The small molecule below binds the protein below.
Small molecule (SMILES): CC(=O)N[C@H]1[C@H](O[C@H]2[C@H](O)[C@@H](NC(C)=O)CO[C@@H]2CO)O[C@H](CO)[C@@H](O[C@@H]2O[C@H](CO)[C@@H](O)[C@H](O)[C@@H]2O)[C@@H]1O

Binding-site contacts:
Ligand atom O6 contacts residue SER80 of chain 3.A at 4.3 Å.
Ligand atom N2 contacts residue ASN78 of chain 3.A at 3.0 Å (h-bond).
Ligand atom C5 contacts residue GLY141 of chain 3.A at 4.1 Å.
Ligand atom C7 contacts residue ARG140 of chain 3.A at 4.2 Å.
Ligand atom C1 contacts residue HIS108 of chain 3.A at 4.2 Å.
Ligand atom C2 contacts residue HIS108 of chain 3.A at 4.2 Å.
Ligand atom N2 contacts residue HIS108 of chain 3.A at 4.3 Å.
Ligand atom O6 contacts residue GLY141 of chain 3.A at 4.1 Å.
Ligand atom O6 contacts residue ASN78 of chain 3.A at 4.3 Å.
Ligand atom O6 contacts residue GLN110 of chain 3.A at 3.9 Å.
Ligand atom O7 contacts residue HIS108 of chain 3.A at 3.3 Å.
Ligand atom C8 contacts residue ASP99 of chain 3.A at 3.5 Å.
Ligand atom C8 contacts residue ARG140 of chain 3.A at 3.9 Å.
Ligand atom O5 contacts residue GLY141 of chain 3.A at 4.1 Å.
Ligand atom C7 contacts residue HIS108 of chain 3.A at 3.8 Å.
Ligand atom C6 contacts residue ASN78 of chain 3.A at 4.2 Å.
Ligand atom C3 contacts residue ASN78 of chain 3.A at 3.5 Å.
Ligand atom N2 contacts residue ASP99 of chain 3.A at 4.1 Å.
Ligand atom C3 contacts residue GLY141 of chain 3.A at 4.5 Å.
Ligand atom O5 contacts residue HIS108 of chain 3.A at 4.3 Å.
Ligand atom N2 contacts residue VAL143 of chain 3.A at 4.3 Å.
Ligand atom C5 contacts residue ASN78 of chain 3.A at 3.2 Å.
Ligand atom C8 contacts residue VAL143 of chain 3.A at 4.0 Å (hydrophobic).
Ligand atom C4 contacts residue ASN78 of chain 3.A at 3.9 Å.
Ligand atom C1 contacts residue GLY141 of chain 3.A at 3.5 Å.
Ligand atom C2 contacts residue ASN78 of chain 3.A at 2.3 Å.
Ligand atom O5 contacts residue ASN78 of chain 3.A at 1.8 Å (h-bond).
Ligand atom C7 contacts residue ASP99 of chain 3.A at 4.4 Å.
Ligand atom C6 contacts residue GLN110 of chain 3.A at 4.4 Å.
Ligand atom O7 contacts residue ARG140 of chain 3.A at 3.7 Å.
Ligand atom C7 contacts residue VAL143 of chain 3.A at 4.5 Å (hydrophobic).
Ligand atom C7 contacts residue ASN78 of chain 3.A at 3.8 Å.
Ligand atom O7 contacts residue ASN78 of chain 3.A at 4.0 Å.
Ligand atom C1 contacts residue ASN78 of chain 3.A at 1.3 Å.

Sequence of chain 3.A:
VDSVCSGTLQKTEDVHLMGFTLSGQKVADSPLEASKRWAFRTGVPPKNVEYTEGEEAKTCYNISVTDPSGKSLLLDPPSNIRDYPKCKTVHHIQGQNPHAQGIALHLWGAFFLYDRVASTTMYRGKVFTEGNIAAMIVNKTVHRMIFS